Sequence of chain 51.C:
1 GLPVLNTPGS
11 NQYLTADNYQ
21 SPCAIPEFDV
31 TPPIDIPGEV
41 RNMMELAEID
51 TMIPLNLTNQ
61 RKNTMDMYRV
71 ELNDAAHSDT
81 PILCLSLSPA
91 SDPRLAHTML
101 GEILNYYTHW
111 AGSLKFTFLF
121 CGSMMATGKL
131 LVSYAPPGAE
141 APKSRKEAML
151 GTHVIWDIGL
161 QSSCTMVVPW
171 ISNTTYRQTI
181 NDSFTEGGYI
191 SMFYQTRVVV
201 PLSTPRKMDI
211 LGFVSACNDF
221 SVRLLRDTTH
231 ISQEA

The small molecule below binds the protein below.
Small molecule (SMILES): COc1ccc(OCc2ccc(COc3c(Cl)cccc3Cl)cc2)c(Cl)c1

Binding-site contacts:
Ligand atom C17 contacts residue ALA24 of chain 51.C at 3.7 Å (hydrophobic).
Ligand atom C16 contacts residue TYR159 of chain 51.A at 3.8 Å (hydrophobic).
Ligand atom C13 contacts residue PHE134 of chain 51.A at 3.7 Å (hydrophobic).
Ligand atom C20 contacts residue ILE194 of chain 51.A at 3.8 Å (hydrophobic).
Ligand atom C6 contacts residue TYR112 of chain 51.A at 3.7 Å (hydrophobic).
Ligand atom C12 contacts residue PHE134 of chain 51.A at 3.8 Å (hydrophobic).
Ligand atom C9 contacts residue PHE237 of chain 51.A at 3.7 Å (hydrophobic).
Ligand atom C2 contacts residue PHE237 of chain 51.A at 3.6 Å (hydrophobic).
Ligand atom C9 contacts residue VAL199 of chain 51.A at 3.6 Å (hydrophobic).
Ligand atom C1 contacts residue TYR205 of chain 51.A at 3.8 Å (hydrophobic).
Ligand atom C10 contacts residue TYR159 of chain 51.A at 3.5 Å (hydrophobic).
Ligand atom O3 contacts residue PHE130 of chain 51.A at 3.6 Å.
Ligand atom C13 contacts residue MET132 of chain 51.A at 3.4 Å (hydrophobic).
Ligand atom C8 contacts residue MET132 of chain 51.A at 3.4 Å (hydrophobic).
Ligand atom C17 contacts residue TYR159 of chain 51.A at 3.7 Å (hydrophobic).
Ligand atom C21 contacts residue SER128 of chain 51.A at 3.8 Å.
Ligand atom C5 contacts residue TYR112 of chain 51.A at 3.5 Å (hydrophobic).
Ligand atom CL2 contacts residue ALA24 of chain 51.C at 3.5 Å.
Ligand atom C21 contacts residue HIS207 of chain 51.A at 3.6 Å.
Ligand atom C12 contacts residue ILE110 of chain 51.A at 3.8 Å (hydrophobic).
Ligand atom O1 contacts residue PHE237 of chain 51.A at 3.8 Å.
Ligand atom C20 contacts residue LEU240 of chain 51.A at 3.8 Å (hydrophobic).
Ligand atom C19 contacts residue LEU240 of chain 51.A at 3.8 Å (hydrophobic).
Ligand atom CL2 contacts residue TYR159 of chain 51.A at 3.6 Å.
Ligand atom C3 contacts residue MET132 of chain 51.A at 3.7 Å (hydrophobic).
Ligand atom CL3 contacts residue PHE134 of chain 51.A at 3.8 Å.
Ligand atom C7 contacts residue PHE237 of chain 51.A at 3.5 Å (hydrophobic).
Ligand atom C16 contacts residue ALA24 of chain 51.C at 3.8 Å (hydrophobic).
Ligand atom C7 contacts residue MET132 of chain 51.A at 3.3 Å (hydrophobic).
Ligand atom O2 contacts residue VAL196 of chain 51.A at 3.4 Å.
Ligand atom C4 contacts residue MET132 of chain 51.A at 3.8 Å (hydrophobic).
Ligand atom O3 contacts residue TYR112 of chain 51.A at 3.6 Å.
Ligand atom O1 contacts residue MET132 of chain 51.A at 3.7 Å.
Ligand atom C13 contacts residue ILE110 of chain 51.A at 3.7 Å (hydrophobic).
Ligand atom C21 contacts residue TYR205 of chain 51.A at 3.8 Å (hydrophobic).
Ligand atom O1 contacts residue ILE110 of chain 51.A at 3.7 Å.
Ligand atom C11 contacts residue ILE110 of chain 51.A at 3.8 Å (hydrophobic).
Ligand atom C14 contacts residue TYR159 of chain 51.A at 3.5 Å (hydrophobic).
Ligand atom CL3 contacts residue LEU240 of chain 51.A at 3.8 Å.
Ligand atom CL2 contacts residue ILE25 of chain 51.C at 3.4 Å.

Sequence of chain 51.A:
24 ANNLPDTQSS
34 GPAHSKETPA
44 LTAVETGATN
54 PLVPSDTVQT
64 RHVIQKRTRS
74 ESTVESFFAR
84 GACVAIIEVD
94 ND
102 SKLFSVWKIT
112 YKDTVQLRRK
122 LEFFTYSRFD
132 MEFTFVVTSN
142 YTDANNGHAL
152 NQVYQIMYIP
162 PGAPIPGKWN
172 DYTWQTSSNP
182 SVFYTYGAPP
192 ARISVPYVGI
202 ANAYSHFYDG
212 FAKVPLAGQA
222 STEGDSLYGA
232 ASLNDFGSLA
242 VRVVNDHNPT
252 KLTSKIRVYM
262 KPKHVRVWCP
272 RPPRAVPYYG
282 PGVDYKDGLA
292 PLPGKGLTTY